This protein binds this small molecule.
Small molecule (SMILES): Cc1nn(C)c(C)c1NS(=O)(=O)c1c(Cl)cc(-c2ccnc(N3CCNCC3)c2)cc1Cl

Sequence of chain 1.A:
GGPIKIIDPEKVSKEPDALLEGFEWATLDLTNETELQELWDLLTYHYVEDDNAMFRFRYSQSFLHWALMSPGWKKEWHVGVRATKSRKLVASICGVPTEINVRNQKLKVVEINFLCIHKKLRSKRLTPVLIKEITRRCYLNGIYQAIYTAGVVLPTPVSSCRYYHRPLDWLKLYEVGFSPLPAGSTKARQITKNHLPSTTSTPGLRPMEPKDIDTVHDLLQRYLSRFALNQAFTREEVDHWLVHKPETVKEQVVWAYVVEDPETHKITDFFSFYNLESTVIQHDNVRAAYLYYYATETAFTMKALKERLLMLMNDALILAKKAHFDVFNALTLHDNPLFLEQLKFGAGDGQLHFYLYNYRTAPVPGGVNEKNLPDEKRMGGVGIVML

Binding-site contacts:
Ligand atom CBA contacts residue LEU376 of chain 1.A at 3.8 Å (hydrophobic).
Ligand atom NBE contacts residue SER297 of chain 1.A at 3.8 Å.
Ligand atom CAB contacts residue ASP69 of chain 1.A at 3.6 Å.
Ligand atom CAN contacts residue THR168 of chain 1.A at 3.7 Å.
Ligand atom CAC contacts residue VAL67 of chain 1.A at 3.3 Å (hydrophobic).
Ligand atom NAR contacts residue SER297 of chain 1.A at 2.9 Å (h-bond).
Ligand atom CAL contacts residue TYR182 of chain 1.A at 3.3 Å (hydrophobic).
Ligand atom CAA contacts residue SER297 of chain 1.A at 3.8 Å.
Ligand atom CAC contacts residue PHE74 of chain 1.A at 3.6 Å (hydrophobic).
Ligand atom CAL contacts residue PHE76 of chain 1.A at 3.7 Å (hydrophobic).
Ligand atom CAJ contacts residue TYR182 of chain 1.A at 3.4 Å (hydrophobic).
Ligand atom CAC contacts residue PHE76 of chain 1.A at 3.4 Å (hydrophobic).
Ligand atom CAZ contacts residue TYR182 of chain 1.A at 3.5 Å (hydrophobic).
Ligand atom CAH contacts residue GLN375 of chain 1.A at 3.6 Å.
Ligand atom CAY contacts residue TYR182 of chain 1.A at 3.4 Å (hydrophobic).
Ligand atom CAI contacts residue TYR182 of chain 1.A at 3.7 Å (hydrophobic).
Ligand atom CLF contacts residue ASN353 of chain 1.A at 3.9 Å.
Ligand atom NAQ contacts residue LEU376 of chain 1.A at 3.5 Å.
Ligand atom CAM contacts residue LEU411 of chain 1.A at 3.5 Å (hydrophobic).
Ligand atom CAC contacts residue ARG75 of chain 1.A at 3.9 Å.
Ligand atom CAJ contacts residue PHE76 of chain 1.A at 3.5 Å (hydrophobic).
Ligand atom NAQ contacts residue GLY170 of chain 1.A at 3.2 Å (h-bond).
Ligand atom NBE contacts residue PHE74 of chain 1.A at 3.7 Å.
Ligand atom SBF contacts residue HIS184 of chain 1.A at 3.7 Å.
Ligand atom NAS contacts residue LEU411 of chain 1.A at 3.1 Å (h-bond).
Ligand atom CAA contacts residue PHE197 of chain 1.A at 3.6 Å (hydrophobic).
Ligand atom CLF contacts residue TYR312 of chain 1.A at 3.0 Å.
Ligand atom CAI contacts residue GLN375 of chain 1.A at 3.8 Å.
Ligand atom CAO contacts residue TYR182 of chain 1.A at 3.6 Å (hydrophobic).
Ligand atom OAE contacts residue PHE197 of chain 1.A at 3.7 Å.
Ligand atom OAE contacts residue HIS184 of chain 1.A at 3.3 Å.
Ligand atom CAO contacts residue PHE76 of chain 1.A at 3.8 Å (hydrophobic).
Ligand atom OAD contacts residue HIS184 of chain 1.A at 3.2 Å (h-bond).
Ligand atom NAR contacts residue PHE74 of chain 1.A at 3.3 Å.
Ligand atom CAU contacts residue SER297 of chain 1.A at 3.7 Å.
Ligand atom CBA contacts residue TYR182 of chain 1.A at 3.8 Å (hydrophobic).
Ligand atom NBE contacts residue PHE76 of chain 1.A at 3.6 Å.
Ligand atom CAU contacts residue PHE74 of chain 1.A at 3.7 Å (hydrophobic).
Ligand atom CAH contacts residue GLY170 of chain 1.A at 2.7 Å.
Ligand atom NAR contacts residue PHE76 of chain 1.A at 3.8 Å.